Sequence of chain 1.C:
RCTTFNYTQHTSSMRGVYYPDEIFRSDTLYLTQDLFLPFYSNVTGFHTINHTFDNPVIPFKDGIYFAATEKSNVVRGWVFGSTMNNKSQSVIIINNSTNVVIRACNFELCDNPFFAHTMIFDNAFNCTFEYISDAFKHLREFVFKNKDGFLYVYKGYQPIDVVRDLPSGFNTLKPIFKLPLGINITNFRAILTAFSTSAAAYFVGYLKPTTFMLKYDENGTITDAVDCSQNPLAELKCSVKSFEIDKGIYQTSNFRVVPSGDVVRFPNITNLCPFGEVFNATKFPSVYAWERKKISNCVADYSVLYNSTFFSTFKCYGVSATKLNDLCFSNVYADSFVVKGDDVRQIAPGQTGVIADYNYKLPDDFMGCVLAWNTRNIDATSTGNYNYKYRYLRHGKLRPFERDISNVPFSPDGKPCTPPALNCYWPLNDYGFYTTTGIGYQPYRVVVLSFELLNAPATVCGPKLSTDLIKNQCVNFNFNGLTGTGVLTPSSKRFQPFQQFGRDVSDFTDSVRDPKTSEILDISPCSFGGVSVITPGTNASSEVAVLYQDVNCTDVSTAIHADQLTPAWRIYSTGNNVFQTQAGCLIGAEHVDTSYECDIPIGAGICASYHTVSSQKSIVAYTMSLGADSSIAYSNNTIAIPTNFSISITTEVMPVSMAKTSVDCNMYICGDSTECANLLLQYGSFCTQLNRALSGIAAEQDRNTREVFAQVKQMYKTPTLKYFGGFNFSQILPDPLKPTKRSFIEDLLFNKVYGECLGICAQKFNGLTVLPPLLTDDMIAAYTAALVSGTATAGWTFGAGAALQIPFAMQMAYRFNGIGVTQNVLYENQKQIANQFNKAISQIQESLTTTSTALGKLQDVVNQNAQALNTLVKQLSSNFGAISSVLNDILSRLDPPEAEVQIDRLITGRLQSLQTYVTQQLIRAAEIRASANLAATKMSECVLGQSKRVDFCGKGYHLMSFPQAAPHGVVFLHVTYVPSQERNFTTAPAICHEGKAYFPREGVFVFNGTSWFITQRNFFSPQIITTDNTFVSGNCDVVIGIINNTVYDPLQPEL

Sequence of chain 1.A:
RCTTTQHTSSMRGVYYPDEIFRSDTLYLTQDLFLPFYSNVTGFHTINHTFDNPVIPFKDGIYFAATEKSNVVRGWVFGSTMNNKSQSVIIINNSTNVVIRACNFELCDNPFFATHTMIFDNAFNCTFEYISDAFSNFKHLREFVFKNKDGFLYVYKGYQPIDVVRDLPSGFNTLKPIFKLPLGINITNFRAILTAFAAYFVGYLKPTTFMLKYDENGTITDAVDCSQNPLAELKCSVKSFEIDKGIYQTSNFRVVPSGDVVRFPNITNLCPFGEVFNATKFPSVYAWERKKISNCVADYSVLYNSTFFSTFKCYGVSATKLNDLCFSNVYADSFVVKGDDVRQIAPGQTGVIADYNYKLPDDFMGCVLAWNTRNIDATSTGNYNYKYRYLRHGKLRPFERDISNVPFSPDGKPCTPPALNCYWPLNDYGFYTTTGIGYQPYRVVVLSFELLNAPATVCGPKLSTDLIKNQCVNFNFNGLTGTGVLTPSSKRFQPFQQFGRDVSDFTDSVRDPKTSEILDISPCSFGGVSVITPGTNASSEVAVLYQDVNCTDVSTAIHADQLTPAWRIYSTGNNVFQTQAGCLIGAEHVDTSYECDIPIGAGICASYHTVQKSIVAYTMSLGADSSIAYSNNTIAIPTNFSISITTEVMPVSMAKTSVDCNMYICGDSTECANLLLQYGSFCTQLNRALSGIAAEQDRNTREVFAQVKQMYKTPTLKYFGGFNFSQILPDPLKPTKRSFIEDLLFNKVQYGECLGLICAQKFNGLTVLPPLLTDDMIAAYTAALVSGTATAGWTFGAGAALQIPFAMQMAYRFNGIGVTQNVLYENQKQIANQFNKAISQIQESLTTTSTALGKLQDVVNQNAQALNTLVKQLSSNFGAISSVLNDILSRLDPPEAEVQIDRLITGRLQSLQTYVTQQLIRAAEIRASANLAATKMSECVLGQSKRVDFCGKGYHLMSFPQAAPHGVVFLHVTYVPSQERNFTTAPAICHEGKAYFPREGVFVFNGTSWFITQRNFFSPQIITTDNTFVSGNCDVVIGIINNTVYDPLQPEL

Binding-site contacts:
Ligand atom O7 contacts residue ILE851 of chain 1.C at 3.7 Å.
Ligand atom C1 contacts residue ASN621 of chain 1.A at 1.4 Å.
Ligand atom N2 contacts residue ASN621 of chain 1.A at 2.8 Å (h-bond).
Ligand atom C5 contacts residue THR623 of chain 1.A at 4.1 Å.
Ligand atom C1 contacts residue THR623 of chain 1.A at 4.3 Å.
Ligand atom O7 contacts residue ASN621 of chain 1.A at 4.3 Å.
Ligand atom N2 contacts residue GLN649 of chain 1.A at 3.9 Å.
Ligand atom C5 contacts residue ASN621 of chain 1.A at 3.6 Å.
Ligand atom C8 contacts residue GLN649 of chain 1.A at 4.2 Å.
Ligand atom C7 contacts residue ILE851 of chain 1.C at 4.2 Å (hydrophobic).
Ligand atom C2 contacts residue ASN621 of chain 1.A at 2.4 Å.
Ligand atom O5 contacts residue ASN621 of chain 1.A at 2.4 Å (h-bond).
Ligand atom C4 contacts residue ASN621 of chain 1.A at 4.2 Å.
Ligand atom C3 contacts residue ASN621 of chain 1.A at 3.6 Å.
Ligand atom C7 contacts residue ASN621 of chain 1.A at 3.8 Å.
Ligand atom O5 contacts residue THR623 of chain 1.A at 4.3 Å.
Ligand atom C8 contacts residue ILE851 of chain 1.C at 4.0 Å (hydrophobic).

The protein below binds the small molecule below.
Small molecule (SMILES): CC(=O)N[C@H]1[C@H](O[C@H]2[C@H](O)[C@@H](NC(C)=O)CO[C@@H]2CO)O[C@H](CO)[C@@H](O[C@@H]2O[C@H](CO)[C@@H](O)[C@H](O)[C@@H]2O)[C@@H]1O